Binding-site contacts:
Ligand atom CAI contacts residue HIS211 of chain 1.C at 3.2 Å.
Ligand atom CAN contacts residue CYS208 of chain 1.C at 2.8 Å (hydrophobic).
Ligand atom CAH contacts residue VAL118 of chain 1.C at 3.6 Å (hydrophobic).
Ligand atom CAC contacts residue LEU212 of chain 1.C at 3.0 Å (hydrophobic).
Ligand atom CAD contacts residue ILE44 of chain 1.C at 3.5 Å (hydrophobic).
Ligand atom OAG contacts residue ASN82 of chain 1.C at 4.2 Å.
Ligand atom OAG contacts residue PHE89 of chain 1.C at 4.0 Å.
Ligand atom CAO contacts residue VAL118 of chain 1.C at 4.1 Å (hydrophobic).
Ligand atom CAH contacts residue PHE215 of chain 1.C at 4.0 Å (hydrophobic).
Ligand atom CAB contacts residue PHE89 of chain 1.C at 3.2 Å (hydrophobic).
Ligand atom OAG contacts residue CYS208 of chain 1.C at 3.5 Å (h-bond).
Ligand atom OAL contacts residue CYS208 of chain 1.C at 3.5 Å (h-bond).
Ligand atom CAJ contacts residue LEU212 of chain 1.C at 3.3 Å (hydrophobic).
Ligand atom CAQ contacts residue LEU212 of chain 1.C at 3.6 Å (hydrophobic).
Ligand atom CAC contacts residue HIS211 of chain 1.C at 4.1 Å.
Ligand atom CAH contacts residue HIS211 of chain 1.C at 3.7 Å.
Ligand atom CAO contacts residue ILE121 of chain 1.C at 3.9 Å (hydrophobic).
Ligand atom CAA contacts residue CYS208 of chain 1.C at 3.1 Å (hydrophobic).
Ligand atom CAH contacts residue ILE121 of chain 1.C at 4.0 Å (hydrophobic).
Ligand atom CAR contacts residue CYS208 of chain 1.C at 3.8 Å (hydrophobic).
Ligand atom CAS contacts residue PHE215 of chain 1.C at 4.1 Å (hydrophobic).
Ligand atom CAJ contacts residue CYS208 of chain 1.C at 3.6 Å (hydrophobic).
Ligand atom CAQ contacts residue PHE215 of chain 1.C at 3.7 Å (hydrophobic).
Ligand atom CAU contacts residue CYS208 of chain 1.C at 3.1 Å (hydrophobic).
Ligand atom CAC contacts residue PHE215 of chain 1.C at 2.5 Å (hydrophobic).
Ligand atom OAF contacts residue ILE121 of chain 1.C at 3.6 Å.
Ligand atom CAP contacts residue CYS208 of chain 1.C at 3.0 Å (hydrophobic).
Ligand atom CAI contacts residue PHE215 of chain 1.C at 3.4 Å (hydrophobic).
Ligand atom CAB contacts residue VAL125 of chain 1.C at 3.9 Å (hydrophobic).
Ligand atom CAV contacts residue ILE44 of chain 1.C at 4.2 Å (hydrophobic).
Ligand atom CAA contacts residue PHE89 of chain 1.C at 3.4 Å (hydrophobic).
Ligand atom OAE contacts residue ILE44 of chain 1.C at 3.9 Å.
Ligand atom OAK contacts residue ILE121 of chain 1.C at 4.3 Å.
Ligand atom OAF contacts residue VAL118 of chain 1.C at 3.6 Å.
Ligand atom CAT contacts residue ILE44 of chain 1.C at 3.8 Å (hydrophobic).
Ligand atom CAR contacts residue ILE44 of chain 1.C at 3.9 Å (hydrophobic).
Ligand atom CAN contacts residue PHE89 of chain 1.C at 4.2 Å (hydrophobic).
Ligand atom CAA contacts residue ILE86 of chain 1.C at 3.8 Å (hydrophobic).
Ligand atom OAE contacts residue PHE122 of chain 1.C at 4.0 Å.
Ligand atom OAG contacts residue ILE86 of chain 1.C at 3.8 Å.

Sequence of chain 1.C:
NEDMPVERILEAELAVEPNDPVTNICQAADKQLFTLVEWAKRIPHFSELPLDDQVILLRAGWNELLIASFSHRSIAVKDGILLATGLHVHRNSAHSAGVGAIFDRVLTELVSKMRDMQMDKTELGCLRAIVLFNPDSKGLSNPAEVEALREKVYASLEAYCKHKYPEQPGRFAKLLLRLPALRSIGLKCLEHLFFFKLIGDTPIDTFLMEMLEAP

A protein and the small-molecule ligand that binds it are described below.
Small molecule (SMILES): C=C1C(=O)O[C@H]2C[C@@H](C)[C@@H]3C=CC(=O)[C@@]3(C)[C@@H](OC(C)=O)[C@H]12